A small-molecule ligand and the protein it binds are described below.
Small molecule (SMILES): CN(Cc1ccccc1C(=O)NCc1ccco1)Cc1ccc2c(c1C(=O)O)OC[C@H](CCC(=O)O)O2

Sequence of chain 1.B:
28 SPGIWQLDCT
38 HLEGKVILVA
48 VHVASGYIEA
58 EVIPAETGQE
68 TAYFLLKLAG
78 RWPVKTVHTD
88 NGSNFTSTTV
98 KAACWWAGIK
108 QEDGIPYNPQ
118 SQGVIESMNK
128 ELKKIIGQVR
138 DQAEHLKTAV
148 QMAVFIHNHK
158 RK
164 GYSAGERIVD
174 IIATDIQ

Binding-site contacts:
Ligand atom O35 contacts residue ALA140 of chain 1.B at 3.4 Å.
Ligand atom O35 contacts residue THR145 of chain 1.B at 2.8 Å (h-bond).
Ligand atom C1 contacts residue ALA140 of chain 1.B at 3.6 Å (hydrophobic).
Ligand atom C20 contacts residue GLU141 of chain 1.B at 3.4 Å.
Ligand atom C15 contacts residue THR145 of chain 1.B at 3.1 Å.
Ligand atom C22 contacts residue THR145 of chain 1.B at 3.1 Å.
Ligand atom C26 contacts residue GLN139 of chain 1.B at 3.6 Å.
Ligand atom C4 contacts residue ALA140 of chain 1.B at 3.8 Å (hydrophobic).
Ligand atom C9 contacts residue ALA100 of chain 1.A at 3.6 Å (hydrophobic).
Ligand atom N30 contacts residue GLN139 of chain 1.B at 2.7 Å (h-bond).
Ligand atom C8 contacts residue ALA99 of chain 1.A at 3.5 Å (hydrophobic).
Ligand atom O35 contacts residue GLU141 of chain 1.B at 3.2 Å (salt-bridge).
Ligand atom C21 contacts residue GLU67 of chain 1.A at 3.5 Å.
Ligand atom C14 contacts residue GLN66 of chain 1.A at 3.4 Å.
Ligand atom C10 contacts residue GLN139 of chain 1.B at 3.4 Å.
Ligand atom C28 contacts residue GLU67 of chain 1.A at 3.2 Å.
Ligand atom O32 contacts residue GLU141 of chain 1.B at 2.9 Å (salt-bridge).
Ligand atom C21 contacts residue GLN66 of chain 1.A at 3.8 Å.
Ligand atom C11 contacts residue THR145 of chain 1.B at 3.5 Å.
Ligand atom C23 contacts residue GLN66 of chain 1.A at 3.7 Å.
Ligand atom O33 contacts residue GLN66 of chain 1.A at 3.4 Å.
Ligand atom O38 contacts residue THR145 of chain 1.B at 2.9 Å (h-bond).
Ligand atom C1 contacts residue GLN139 of chain 1.B at 3.5 Å.
Ligand atom C2 contacts residue GLU141 of chain 1.B at 3.7 Å.
Ligand atom C7 contacts residue GLN66 of chain 1.A at 3.4 Å.
Ligand atom O33 contacts residue GLU67 of chain 1.A at 3.3 Å.
Ligand atom O37 contacts residue MET149 of chain 1.B at 3.4 Å.
Ligand atom O35 contacts residue HIS142 of chain 1.B at 2.8 Å (h-bond).
Ligand atom C3 contacts residue ALA100 of chain 1.A at 3.5 Å (hydrophobic).
Ligand atom O39 contacts residue TYR70 of chain 1.A at 3.3 Å.
Ligand atom C14 contacts residue THR145 of chain 1.B at 3.8 Å.
Ligand atom C4 contacts residue GLN139 of chain 1.B at 3.0 Å.
Ligand atom C28 contacts residue TYR70 of chain 1.A at 3.8 Å (hydrophobic).
Ligand atom C19 contacts residue GLN139 of chain 1.B at 3.5 Å.
Ligand atom C27 contacts residue GLN66 of chain 1.A at 3.6 Å.
Ligand atom C20 contacts residue THR145 of chain 1.B at 3.6 Å.
Ligand atom C1 contacts residue ASP138 of chain 1.B at 3.6 Å.
Ligand atom C20 contacts residue HIS142 of chain 1.B at 3.8 Å.
Ligand atom O39 contacts residue GLN66 of chain 1.A at 3.4 Å.
Ligand atom O38 contacts residue HIS142 of chain 1.B at 3.1 Å.

Sequence of chain 1.A:
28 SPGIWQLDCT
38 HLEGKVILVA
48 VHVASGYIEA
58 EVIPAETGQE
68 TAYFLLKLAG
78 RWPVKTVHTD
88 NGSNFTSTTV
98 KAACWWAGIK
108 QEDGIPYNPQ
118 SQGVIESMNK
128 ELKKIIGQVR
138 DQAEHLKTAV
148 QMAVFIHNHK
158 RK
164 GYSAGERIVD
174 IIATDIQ